Sequence of chain 1.A:
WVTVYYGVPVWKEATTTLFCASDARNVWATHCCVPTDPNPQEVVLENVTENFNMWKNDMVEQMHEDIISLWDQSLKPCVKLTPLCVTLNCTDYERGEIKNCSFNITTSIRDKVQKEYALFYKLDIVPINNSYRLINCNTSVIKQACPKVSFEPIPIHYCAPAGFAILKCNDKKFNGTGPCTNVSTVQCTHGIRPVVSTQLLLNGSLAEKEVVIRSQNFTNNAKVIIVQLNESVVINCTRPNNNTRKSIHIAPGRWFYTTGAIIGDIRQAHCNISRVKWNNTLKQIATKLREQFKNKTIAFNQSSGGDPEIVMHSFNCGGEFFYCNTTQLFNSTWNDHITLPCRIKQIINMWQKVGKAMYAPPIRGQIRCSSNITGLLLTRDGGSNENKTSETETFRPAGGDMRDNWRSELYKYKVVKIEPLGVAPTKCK

Binding-site contacts:
Ligand atom C2 contacts residue ASN102 of chain 1.A at 2.6 Å.
Ligand atom C3 contacts residue ASN102 of chain 1.A at 4.0 Å.
Ligand atom O5 contacts residue ASN102 of chain 1.A at 2.5 Å (h-bond).
Ligand atom N2 contacts residue ASN102 of chain 1.A at 2.9 Å (h-bond).
Ligand atom C8 contacts residue ASN102 of chain 1.A at 3.9 Å.
Ligand atom C2 contacts residue ASN168 of chain 1.A at 4.4 Å.
Ligand atom C8 contacts residue ASN168 of chain 1.A at 4.1 Å.
Ligand atom O7 contacts residue NAG1 of chain 1.LB at 3.8 Å.
Ligand atom C7 contacts residue NAG1 of chain 1.LB at 3.9 Å.
Ligand atom C8 contacts residue THR104 of chain 1.A at 3.5 Å.
Ligand atom C4 contacts residue ASN102 of chain 1.A at 4.5 Å.
Ligand atom O3 contacts residue ASN168 of chain 1.A at 3.9 Å.
Ligand atom O7 contacts residue ASN102 of chain 1.A at 3.7 Å.
Ligand atom C1 contacts residue ASN102 of chain 1.A at 1.5 Å.
Ligand atom C7 contacts residue ASN102 of chain 1.A at 3.5 Å.
Ligand atom N2 contacts residue ASN168 of chain 1.A at 3.8 Å.
Ligand atom C8 contacts residue CYS103 of chain 1.A at 3.4 Å (hydrophobic).
Ligand atom C5 contacts residue ASN102 of chain 1.A at 3.8 Å.
Ligand atom C8 contacts residue NAG1 of chain 1.LB at 3.4 Å.

A protein and the small-molecule ligand that binds it are described below.
Small molecule (SMILES): CC(=O)N[C@H]1[C@H](O[C@H]2[C@H](O)[C@@H](NC(C)=O)CO[C@@H]2CO)O[C@H](CO)[C@@H](O)[C@@H]1O